Binding-site contacts:
Ligand atom O2G contacts residue GLN11 of chain 1.E at 2.4 Å (h-bond).
Ligand atom C4' contacts residue SER138 of chain 1.E at 3.6 Å.
Ligand atom O2B contacts residue GLY144 of chain 1.E at 3.6 Å.
Ligand atom N1 contacts residue ASN226 of chain 1.E at 2.8 Å (h-bond).
Ligand atom C4 contacts residue TYR222 of chain 1.E at 3.7 Å (hydrophobic).
Ligand atom C8 contacts residue CYS12 of chain 1.E at 3.9 Å (hydrophobic).
Ligand atom PG contacts residue GLN11 of chain 1.E at 3.9 Å.
Ligand atom O1B contacts residue THR143 of chain 1.E at 4.0 Å.
Ligand atom PA contacts residue GLY141 of chain 1.E at 3.8 Å.
Ligand atom C6 contacts residue TYR222 of chain 1.E at 3.0 Å (hydrophobic).
Ligand atom O4' contacts residue CYS12 of chain 1.E at 3.5 Å.
Ligand atom O2B contacts residue THR143 of chain 1.E at 3.6 Å.
Ligand atom N9 contacts residue CYS12 of chain 1.E at 3.6 Å.
Ligand atom C3A contacts residue ASN99 of chain 1.E at 4.0 Å.
Ligand atom PB contacts residue ASN99 of chain 1.E at 3.2 Å.
Ligand atom C4 contacts residue CYS12 of chain 1.E at 3.7 Å (hydrophobic).
Ligand atom N3 contacts residue TYR222 of chain 1.E at 3.9 Å.
Ligand atom O1G contacts residue THR143 of chain 1.E at 3.5 Å (h-bond).
Ligand atom N1 contacts residue TYR222 of chain 1.E at 3.1 Å.
Ligand atom O1B contacts residue GLY141 of chain 1.E at 2.9 Å.
Ligand atom C1' contacts residue CYS12 of chain 1.E at 4.0 Å (hydrophobic).
Ligand atom O1A contacts residue GLY142 of chain 1.E at 3.9 Å.
Ligand atom C2 contacts residue ASN226 of chain 1.E at 3.2 Å.
Ligand atom O2A contacts residue SER138 of chain 1.E at 3.8 Å.
Ligand atom C2 contacts residue TYR222 of chain 1.E at 3.6 Å (hydrophobic).
Ligand atom C5 contacts residue CYS12 of chain 1.E at 4.0 Å (hydrophobic).
Ligand atom O1A contacts residue GLY141 of chain 1.E at 2.3 Å.
Ligand atom O1B contacts residue GLY142 of chain 1.E at 2.8 Å (h-bond).
Ligand atom O2' contacts residue ASP177 of chain 1.E at 3.9 Å.
Ligand atom O1B contacts residue ASN99 of chain 1.E at 2.3 Å (h-bond).
Ligand atom C6 contacts residue ASN226 of chain 1.E at 3.9 Å.
Ligand atom O1A contacts residue GLY140 of chain 1.E at 3.5 Å.
Ligand atom N2 contacts residue ASN226 of chain 1.E at 2.9 Å (h-bond).
Ligand atom O6 contacts residue ASN226 of chain 1.E at 3.7 Å.
Ligand atom O3B contacts residue ASN99 of chain 1.E at 3.1 Å (h-bond).
Ligand atom C5 contacts residue TYR222 of chain 1.E at 3.4 Å (hydrophobic).
Ligand atom PB contacts residue GLY142 of chain 1.E at 4.0 Å.
Ligand atom O6 contacts residue TYR222 of chain 1.E at 3.4 Å.
Ligand atom C5' contacts residue SER138 of chain 1.E at 3.1 Å.
Ligand atom O3' contacts residue ASP177 of chain 1.E at 3.7 Å.

Sequence of chain 1.E:
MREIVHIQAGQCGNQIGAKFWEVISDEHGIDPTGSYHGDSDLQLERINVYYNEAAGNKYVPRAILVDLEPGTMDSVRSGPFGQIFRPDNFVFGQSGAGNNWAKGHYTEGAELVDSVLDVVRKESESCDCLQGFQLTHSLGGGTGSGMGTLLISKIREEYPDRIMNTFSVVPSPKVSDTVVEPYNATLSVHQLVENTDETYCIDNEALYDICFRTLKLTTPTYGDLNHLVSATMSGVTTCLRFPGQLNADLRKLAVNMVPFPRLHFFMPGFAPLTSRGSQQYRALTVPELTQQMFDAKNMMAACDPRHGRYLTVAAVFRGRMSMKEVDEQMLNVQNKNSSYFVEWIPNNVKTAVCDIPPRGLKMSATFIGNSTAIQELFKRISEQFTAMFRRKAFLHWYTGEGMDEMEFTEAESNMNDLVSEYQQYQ

This small molecule binds to this protein.
Small molecule (SMILES): Nc1nc2c(ncn2[C@@H]2O[C@H](CO[P](=O)(O)C[P](=O)(O)OP(=O)(O)O)[C@@H](O)[C@H]2O)c(=O)[nH]1